Sequence of chain 1.B:
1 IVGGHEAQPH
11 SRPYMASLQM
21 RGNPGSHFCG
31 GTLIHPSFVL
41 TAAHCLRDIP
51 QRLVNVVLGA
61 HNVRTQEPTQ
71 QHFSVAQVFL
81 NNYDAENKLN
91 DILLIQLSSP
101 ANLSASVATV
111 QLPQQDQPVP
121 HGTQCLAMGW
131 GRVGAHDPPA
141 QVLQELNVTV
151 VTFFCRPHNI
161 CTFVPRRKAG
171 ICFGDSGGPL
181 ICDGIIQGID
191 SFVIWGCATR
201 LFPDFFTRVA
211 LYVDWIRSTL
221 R

Binding-site contacts:
Ligand atom C5 contacts residue ARG12 of chain 1.B at 4.4 Å.
Ligand atom O3 contacts residue GLN124 of chain 1.B at 2.5 Å (h-bond).
Ligand atom C4 contacts residue LEU126 of chain 1.B at 4.3 Å (hydrophobic).
Ligand atom C3 contacts residue ASP183 of chain 1.B at 4.1 Å.
Ligand atom O3 contacts residue ILE181 of chain 1.B at 3.6 Å.
Ligand atom C6 contacts residue ASN147 of chain 1.B at 4.3 Å.
Ligand atom O3 contacts residue ASP183 of chain 1.B at 3.2 Å (salt-bridge).
Ligand atom C3 contacts residue LEU126 of chain 1.B at 4.4 Å (hydrophobic).
Ligand atom O4 contacts residue ASP183 of chain 1.B at 3.1 Å (salt-bridge).
Ligand atom C4 contacts residue ASN147 of chain 1.B at 4.2 Å.
Ligand atom C2 contacts residue ASN147 of chain 1.B at 2.5 Å.
Ligand atom C3 contacts residue CYS125 of chain 1.B at 4.1 Å (hydrophobic).
Ligand atom C3 contacts residue ASN147 of chain 1.B at 3.8 Å.
Ligand atom C4 contacts residue ILE181 of chain 1.B at 3.5 Å (hydrophobic).
Ligand atom C6 contacts residue ILE181 of chain 1.B at 3.3 Å (hydrophobic).
Ligand atom C2 contacts residue GLN124 of chain 1.B at 4.1 Å.
Ligand atom O3 contacts residue LEU126 of chain 1.B at 4.4 Å.
Ligand atom C1 contacts residue ASN147 of chain 1.B at 1.4 Å.
Ligand atom O4 contacts residue CYS182 of chain 1.B at 4.0 Å.
Ligand atom C3 contacts residue ILE181 of chain 1.B at 4.1 Å (hydrophobic).
Ligand atom C6 contacts residue LEU126 of chain 1.B at 4.0 Å (hydrophobic).
Ligand atom C5 contacts residue LEU126 of chain 1.B at 3.9 Å (hydrophobic).
Ligand atom O7 contacts residue ASN147 of chain 1.B at 3.1 Å (h-bond).
Ligand atom C5 contacts residue ILE181 of chain 1.B at 3.8 Å (hydrophobic).
Ligand atom O3 contacts residue CYS125 of chain 1.B at 3.5 Å.
Ligand atom C4 contacts residue ASP183 of chain 1.B at 4.0 Å.
Ligand atom C4 contacts residue GLY184 of chain 1.B at 4.5 Å.
Ligand atom C5 contacts residue ASN147 of chain 1.B at 3.5 Å.
Ligand atom O3 contacts residue CYS182 of chain 1.B at 3.5 Å.
Ligand atom O2 contacts residue GLN124 of chain 1.B at 3.6 Å (h-bond).
Ligand atom O6 contacts residue ASN147 of chain 1.B at 4.2 Å.
Ligand atom O5 contacts residue LEU126 of chain 1.B at 4.4 Å.
Ligand atom C7 contacts residue ASN147 of chain 1.B at 3.5 Å.
Ligand atom C3 contacts residue GLN124 of chain 1.B at 3.5 Å.
Ligand atom C6 contacts residue ARG12 of chain 1.B at 3.4 Å.
Ligand atom O4 contacts residue GLY184 of chain 1.B at 3.1 Å (h-bond).
Ligand atom O4 contacts residue ILE181 of chain 1.B at 3.9 Å.
Ligand atom O5 contacts residue ASN147 of chain 1.B at 2.2 Å (h-bond).
Ligand atom N2 contacts residue ASN147 of chain 1.B at 3.1 Å (h-bond).

The protein below binds the small molecule below.
Small molecule (SMILES): CC(=O)N[C@H]1CO[C@H](CO[C@@H]2O[C@@H](C)[C@@H](O)[C@@H](O)[C@@H]2O)[C@@H](O)[C@@H]1O